The small molecule below binds the protein below.
Small molecule (SMILES): CC(=O)N[C@@H]1[C@@H](O)[C@H](O)[C@@H](CO)O[C@H]1O

Binding-site contacts:
Ligand atom C8 contacts residue ASN745 of chain 1.F at 4.4 Å.
Ligand atom N2 contacts residue ASN745 of chain 1.F at 2.9 Å (h-bond).
Ligand atom C5 contacts residue ASN745 of chain 1.F at 3.7 Å.
Ligand atom C2 contacts residue ASN745 of chain 1.F at 2.4 Å.
Ligand atom C1 contacts residue ASN745 of chain 1.F at 1.4 Å.
Ligand atom C6 contacts residue GLN954 of chain 1.F at 4.4 Å.
Ligand atom O5 contacts residue ASN745 of chain 1.F at 2.4 Å (h-bond).
Ligand atom C4 contacts residue ASN745 of chain 1.F at 4.2 Å.
Ligand atom C3 contacts residue ASN745 of chain 1.F at 3.8 Å.
Ligand atom O7 contacts residue ASN745 of chain 1.F at 3.3 Å (h-bond).
Ligand atom C7 contacts residue ASN745 of chain 1.F at 3.5 Å.
Ligand atom O7 contacts residue LEU950 of chain 1.F at 4.1 Å.

Sequence of chain 1.F:
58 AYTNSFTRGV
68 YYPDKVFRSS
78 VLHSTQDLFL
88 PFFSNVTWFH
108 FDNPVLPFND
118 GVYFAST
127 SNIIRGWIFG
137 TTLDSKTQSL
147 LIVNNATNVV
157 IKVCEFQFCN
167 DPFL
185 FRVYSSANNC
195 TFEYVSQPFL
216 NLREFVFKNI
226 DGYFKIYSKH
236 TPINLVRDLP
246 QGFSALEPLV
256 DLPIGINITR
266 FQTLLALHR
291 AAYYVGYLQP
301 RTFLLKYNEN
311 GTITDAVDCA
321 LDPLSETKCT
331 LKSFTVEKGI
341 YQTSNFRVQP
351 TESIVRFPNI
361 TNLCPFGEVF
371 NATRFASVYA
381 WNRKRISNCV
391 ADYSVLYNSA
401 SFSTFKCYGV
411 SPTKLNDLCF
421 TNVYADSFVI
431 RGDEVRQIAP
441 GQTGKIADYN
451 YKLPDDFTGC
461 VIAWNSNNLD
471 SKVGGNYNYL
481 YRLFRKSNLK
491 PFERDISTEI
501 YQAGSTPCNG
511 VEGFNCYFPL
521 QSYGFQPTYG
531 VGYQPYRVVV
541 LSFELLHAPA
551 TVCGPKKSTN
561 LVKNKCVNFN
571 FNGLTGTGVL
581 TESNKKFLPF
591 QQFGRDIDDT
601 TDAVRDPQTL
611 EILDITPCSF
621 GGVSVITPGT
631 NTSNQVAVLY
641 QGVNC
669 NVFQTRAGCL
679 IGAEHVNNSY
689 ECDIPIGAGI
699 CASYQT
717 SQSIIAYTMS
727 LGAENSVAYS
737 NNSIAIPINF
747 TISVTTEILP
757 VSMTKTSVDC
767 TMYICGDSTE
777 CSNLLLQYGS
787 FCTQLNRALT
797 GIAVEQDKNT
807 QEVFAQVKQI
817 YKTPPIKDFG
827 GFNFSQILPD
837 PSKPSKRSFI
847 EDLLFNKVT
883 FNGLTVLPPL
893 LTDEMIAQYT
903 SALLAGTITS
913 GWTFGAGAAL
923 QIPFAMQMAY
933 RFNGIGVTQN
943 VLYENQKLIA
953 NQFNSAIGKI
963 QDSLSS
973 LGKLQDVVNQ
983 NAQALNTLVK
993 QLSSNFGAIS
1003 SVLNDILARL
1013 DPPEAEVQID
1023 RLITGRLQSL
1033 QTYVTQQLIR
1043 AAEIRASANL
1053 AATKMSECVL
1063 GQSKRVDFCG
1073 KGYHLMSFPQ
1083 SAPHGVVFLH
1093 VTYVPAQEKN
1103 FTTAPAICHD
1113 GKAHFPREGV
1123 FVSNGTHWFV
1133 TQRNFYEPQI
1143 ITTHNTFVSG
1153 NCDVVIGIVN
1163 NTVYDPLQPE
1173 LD